Sequence of chain 1.B:
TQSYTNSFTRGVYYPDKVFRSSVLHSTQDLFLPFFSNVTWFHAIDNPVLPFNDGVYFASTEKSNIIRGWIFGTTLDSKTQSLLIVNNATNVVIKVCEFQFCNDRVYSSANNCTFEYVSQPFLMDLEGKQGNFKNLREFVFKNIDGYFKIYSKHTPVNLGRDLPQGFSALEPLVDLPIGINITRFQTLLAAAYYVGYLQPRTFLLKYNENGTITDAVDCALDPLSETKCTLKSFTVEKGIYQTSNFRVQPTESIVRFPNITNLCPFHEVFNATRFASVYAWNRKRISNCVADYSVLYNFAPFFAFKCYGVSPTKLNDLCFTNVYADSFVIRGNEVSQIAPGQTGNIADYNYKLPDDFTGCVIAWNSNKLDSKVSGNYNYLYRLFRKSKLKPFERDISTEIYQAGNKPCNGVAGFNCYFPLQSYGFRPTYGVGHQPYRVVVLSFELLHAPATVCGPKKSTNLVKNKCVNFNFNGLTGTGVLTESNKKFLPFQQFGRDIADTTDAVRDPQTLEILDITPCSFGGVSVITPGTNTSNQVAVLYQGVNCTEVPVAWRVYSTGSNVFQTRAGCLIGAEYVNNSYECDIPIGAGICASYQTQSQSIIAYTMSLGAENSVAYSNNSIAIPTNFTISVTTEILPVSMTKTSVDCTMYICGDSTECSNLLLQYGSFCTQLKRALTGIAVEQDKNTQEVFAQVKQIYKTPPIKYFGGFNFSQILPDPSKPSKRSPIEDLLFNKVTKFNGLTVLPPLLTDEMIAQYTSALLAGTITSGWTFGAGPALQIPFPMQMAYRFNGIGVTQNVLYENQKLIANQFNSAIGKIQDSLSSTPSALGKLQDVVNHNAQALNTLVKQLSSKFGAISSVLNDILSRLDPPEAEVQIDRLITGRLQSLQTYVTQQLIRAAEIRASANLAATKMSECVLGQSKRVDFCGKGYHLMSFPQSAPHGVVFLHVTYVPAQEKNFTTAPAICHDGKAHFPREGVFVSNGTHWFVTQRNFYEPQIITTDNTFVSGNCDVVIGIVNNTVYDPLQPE

Binding-site contacts:
Ligand atom O7 contacts residue ASN58 of chain 1.B at 4.1 Å.
Ligand atom O5 contacts residue TYR25 of chain 1.B at 4.2 Å.
Ligand atom C5 contacts residue TYR25 of chain 1.B at 3.6 Å (hydrophobic).
Ligand atom C1 contacts residue TYR25 of chain 1.B at 3.6 Å (hydrophobic).
Ligand atom N2 contacts residue ASN58 of chain 1.B at 2.9 Å (h-bond).
Ligand atom C1 contacts residue ASN58 of chain 1.B at 1.4 Å.
Ligand atom C4 contacts residue ASN58 of chain 1.B at 4.2 Å.
Ligand atom C2 contacts residue TYR25 of chain 1.B at 4.2 Å (hydrophobic).
Ligand atom C8 contacts residue ASN27 of chain 1.B at 3.6 Å.
Ligand atom C3 contacts residue ASN58 of chain 1.B at 3.8 Å.
Ligand atom N2 contacts residue TYR25 of chain 1.B at 3.9 Å.
Ligand atom C7 contacts residue ASN58 of chain 1.B at 3.8 Å.
Ligand atom C2 contacts residue ASN58 of chain 1.B at 2.5 Å.
Ligand atom C6 contacts residue TYR25 of chain 1.B at 4.2 Å (hydrophobic).
Ligand atom O5 contacts residue ASN58 of chain 1.B at 2.4 Å (h-bond).
Ligand atom C8 contacts residue THR26 of chain 1.B at 3.6 Å.
Ligand atom C4 contacts residue TYR25 of chain 1.B at 4.4 Å (hydrophobic).
Ligand atom C5 contacts residue ASN58 of chain 1.B at 3.7 Å.
Ligand atom C8 contacts residue ASN58 of chain 1.B at 4.1 Å.
Ligand atom C3 contacts residue TYR25 of chain 1.B at 4.1 Å (hydrophobic).

This protein binds this small molecule.
Small molecule (SMILES): CC(=O)N[C@@H]1[C@@H](O)[C@H](O)[C@@H](CO)O[C@H]1O